A protein and the small-molecule ligand that binds it are described below.
Small molecule (SMILES): CNCc1cccc(OCc2ccc3ccc(N)nc3c2)c1

Binding-site contacts:
Ligand atom C24 contacts residue HEM1 of chain 2.B at 3.7 Å.
Ligand atom C21 contacts residue HIS128 of chain 2.A at 3.7 Å.
Ligand atom C25 contacts residue HEM1 of chain 2.B at 3.1 Å.
Ligand atom N01 contacts residue GLU243 of chain 2.A at 2.8 Å (salt-bridge).
Ligand atom C11 contacts residue HEM1 of chain 2.B at 3.5 Å.
Ligand atom C06 contacts residue HEM1 of chain 2.B at 3.3 Å.
Ligand atom C08 contacts residue VAL218 of chain 2.A at 3.8 Å (hydrophobic).
Ligand atom C03 contacts residue HEM1 of chain 2.B at 3.1 Å.
Ligand atom C04 contacts residue HEM1 of chain 2.B at 3.4 Å.
Ligand atom O12 contacts residue VAL218 of chain 2.A at 3.7 Å.
Ligand atom C29 contacts residue HIS128 of chain 2.A at 3.8 Å.
Ligand atom C26 contacts residue HIS128 of chain 2.A at 3.6 Å.
Ligand atom C02 contacts residue GLU243 of chain 2.A at 3.6 Å.
Ligand atom C24 contacts residue VAL218 of chain 2.A at 3.7 Å (hydrophobic).
Ligand atom C23 contacts residue TYR357 of chain 2.A at 3.9 Å (hydrophobic).
Ligand atom C10 contacts residue GLU243 of chain 2.A at 3.7 Å.
Ligand atom C09 contacts residue GLU243 of chain 2.A at 3.7 Å.
Ligand atom C02 contacts residue HEM1 of chain 2.B at 3.7 Å.
Ligand atom N02 contacts residue TRP238 of chain 2.A at 2.8 Å (h-bond).
Ligand atom N02 contacts residue GLU243 of chain 2.A at 2.8 Å (salt-bridge).
Ligand atom C23 contacts residue HIS128 of chain 2.A at 3.5 Å.
Ligand atom C22 contacts residue HIS128 of chain 2.A at 3.6 Å.
Ligand atom N02 contacts residue TYR239 of chain 2.A at 3.5 Å.
Ligand atom C07 contacts residue HEM1 of chain 2.B at 3.6 Å.
Ligand atom C26 contacts residue HEM1 of chain 2.B at 3.0 Å.
Ligand atom N02 contacts residue HEM1 of chain 2.B at 3.8 Å.
Ligand atom C06 contacts residue VAL218 of chain 2.A at 3.7 Å (hydrophobic).
Ligand atom C24 contacts residue ASP220 of chain 2.A at 3.8 Å.
Ligand atom C07 contacts residue VAL218 of chain 2.A at 3.4 Å (hydrophobic).
Ligand atom C05 contacts residue HEM1 of chain 2.B at 3.6 Å.
Ligand atom C09 contacts residue HEM1 of chain 2.B at 3.5 Å.
Ligand atom C06 contacts residue PHE235 of chain 2.A at 3.5 Å (hydrophobic).
Ligand atom C24 contacts residue HIS128 of chain 2.A at 3.4 Å.
Ligand atom C25 contacts residue HIS128 of chain 2.A at 3.5 Å.
Ligand atom C21 contacts residue HEM1 of chain 2.B at 3.5 Å.
Ligand atom N02 contacts residue PRO216 of chain 2.A at 3.8 Å.
Ligand atom C23 contacts residue ASP220 of chain 2.A at 3.4 Å.
Ligand atom C24 contacts residue MET221 of chain 2.A at 3.8 Å (hydrophobic).
Ligand atom O12 contacts residue HEM1 of chain 2.B at 3.5 Å (h-bond).
Ligand atom C02 contacts residue TRP238 of chain 2.A at 3.9 Å (hydrophobic).

Sequence of chain 2.A:
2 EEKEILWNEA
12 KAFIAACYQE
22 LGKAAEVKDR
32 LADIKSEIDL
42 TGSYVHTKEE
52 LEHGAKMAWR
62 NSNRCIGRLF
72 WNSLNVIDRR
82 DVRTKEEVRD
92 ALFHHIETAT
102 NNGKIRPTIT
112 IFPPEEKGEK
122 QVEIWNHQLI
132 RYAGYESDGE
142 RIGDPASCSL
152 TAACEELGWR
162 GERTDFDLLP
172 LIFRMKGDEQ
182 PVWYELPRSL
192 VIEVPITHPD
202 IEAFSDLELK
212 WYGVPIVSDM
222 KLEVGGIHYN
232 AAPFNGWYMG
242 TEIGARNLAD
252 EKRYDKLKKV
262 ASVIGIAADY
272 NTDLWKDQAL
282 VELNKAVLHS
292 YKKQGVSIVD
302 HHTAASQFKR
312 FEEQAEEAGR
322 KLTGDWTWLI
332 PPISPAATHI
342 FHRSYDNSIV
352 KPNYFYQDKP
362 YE